Sequence of chain 1.A:
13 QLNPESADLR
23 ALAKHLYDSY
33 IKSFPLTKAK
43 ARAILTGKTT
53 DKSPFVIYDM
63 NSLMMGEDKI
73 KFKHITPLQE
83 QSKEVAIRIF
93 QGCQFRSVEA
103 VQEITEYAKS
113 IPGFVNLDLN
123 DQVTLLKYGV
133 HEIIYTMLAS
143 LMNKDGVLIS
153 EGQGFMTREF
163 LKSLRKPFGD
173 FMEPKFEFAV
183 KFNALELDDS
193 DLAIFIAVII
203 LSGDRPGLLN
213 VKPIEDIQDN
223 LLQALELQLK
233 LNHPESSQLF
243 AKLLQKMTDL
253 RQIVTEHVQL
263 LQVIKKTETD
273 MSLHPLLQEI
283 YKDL

The protein below binds the small molecule below.
Small molecule (SMILES): CCCCC/C=C/C/C=C/C=CC(=O)C/C=C/CCCC(=O)O

Binding-site contacts:
Ligand atom C4 contacts residue SER152 of chain 1.A at 3.8 Å.
Ligand atom C21 contacts residue TYR283 of chain 1.A at 3.4 Å (hydrophobic).
Ligand atom C20 contacts residue TYR283 of chain 1.A at 3.2 Å (hydrophobic).
Ligand atom C6 contacts residue LEU150 of chain 1.A at 3.2 Å (hydrophobic).
Ligand atom C4 contacts residue LEU150 of chain 1.A at 3.8 Å (hydrophobic).
Ligand atom C17 contacts residue TYR137 of chain 1.A at 2.9 Å (hydrophobic).
Ligand atom C19 contacts residue SER99 of chain 1.A at 3.0 Å.
Ligand atom O24 contacts residue PHE92 of chain 1.A at 3.4 Å.
Ligand atom C22 contacts residue TYR283 of chain 1.A at 3.3 Å (hydrophobic).
Ligand atom C14 contacts residue SER99 of chain 1.A at 3.4 Å.
Ligand atom C20 contacts residue HIS133 of chain 1.A at 3.4 Å.
Ligand atom C16 contacts residue CYS95 of chain 1.A at 3.6 Å (hydrophobic).
Ligand atom C14 contacts residue CYS95 of chain 1.A at 2.9 Å (hydrophobic).
Ligand atom C3 contacts residue ARG98 of chain 1.A at 3.7 Å.
Ligand atom O24 contacts residue LEU263 of chain 1.A at 2.9 Å.
Ligand atom C9 contacts residue CYS95 of chain 1.A at 3.3 Å (hydrophobic).
Ligand atom C11 contacts residue CYS95 of chain 1.A at 1.9 Å (hydrophobic).
Ligand atom C18 contacts residue SER99 of chain 1.A at 3.0 Å.
Ligand atom O15 contacts residue CYS95 of chain 1.A at 3.4 Å (h-bond).
Ligand atom C22 contacts residue LEU263 of chain 1.A at 3.3 Å (hydrophobic).
Ligand atom O24 contacts residue HIS259 of chain 1.A at 3.0 Å (h-bond).
Ligand atom C16 contacts residue SER99 of chain 1.A at 3.3 Å.
Ligand atom C18 contacts residue HIS133 of chain 1.A at 3.4 Å.
Ligand atom C16 contacts residue TYR137 of chain 1.A at 3.2 Å (hydrophobic).
Ligand atom C18 contacts residue TYR137 of chain 1.A at 3.8 Å (hydrophobic).
Ligand atom O23 contacts residue LEU263 of chain 1.A at 3.3 Å.
Ligand atom C4 contacts residue ILE151 of chain 1.A at 3.6 Å (hydrophobic).
Ligand atom C20 contacts residue LEU279 of chain 1.A at 3.2 Å (hydrophobic).
Ligand atom C21 contacts residue LEU263 of chain 1.A at 3.7 Å (hydrophobic).
Ligand atom C22 contacts residue HIS259 of chain 1.A at 3.1 Å.
Ligand atom O15 contacts residue SER99 of chain 1.A at 2.7 Å (h-bond).
Ligand atom C10 contacts residue MET174 of chain 1.A at 3.5 Å (hydrophobic).
Ligand atom O23 contacts residue HIS259 of chain 1.A at 2.6 Å (h-bond).
Ligand atom C21 contacts residue LEU279 of chain 1.A at 3.7 Å (hydrophobic).
Ligand atom C10 contacts residue CYS95 of chain 1.A at 2.3 Å (hydrophobic).
Ligand atom C1 contacts residue GLU153 of chain 1.A at 3.7 Å.
Ligand atom C5 contacts residue ARG98 of chain 1.A at 3.6 Å.
Ligand atom C13 contacts residue CYS95 of chain 1.A at 2.2 Å (hydrophobic).
Ligand atom C17 contacts residue SER99 of chain 1.A at 3.1 Å.
Ligand atom O23 contacts residue TYR283 of chain 1.A at 2.4 Å (h-bond).